Binding-site contacts:
Ligand atom O3G contacts residue LYS410 of chain 1.E at 3.5 Å (salt-bridge).
Ligand atom O5' contacts residue DDG9 of chain 1.C at 3.0 Å.
Ligand atom O2B contacts residue MN1 of chain 1.I at 2.1 Å.
Ligand atom O4' contacts residue ARG319 of chain 1.E at 2.8 Å (salt-bridge).
Ligand atom C5' contacts residue ASP534 of chain 1.E at 3.5 Å.
Ligand atom C4 contacts residue DDG9 of chain 1.C at 3.6 Å.
Ligand atom O1G contacts residue MN1 of chain 1.I at 2.0 Å.
Ligand atom PG contacts residue MN1 of chain 1.I at 3.5 Å.
Ligand atom N1 contacts residue DDG9 of chain 1.C at 3.6 Å.
Ligand atom C1' contacts residue ARG319 of chain 1.E at 3.4 Å.
Ligand atom O1A contacts residue MN1 of chain 1.I at 2.2 Å.
Ligand atom O2B contacts residue ILE361 of chain 1.E at 3.3 Å (h-bond).
Ligand atom C3' contacts residue TYR414 of chain 1.E at 3.5 Å (hydrophobic).
Ligand atom O4' contacts residue DDG9 of chain 1.C at 3.1 Å.
Ligand atom O2B contacts residue GLN360 of chain 1.E at 3.5 Å (h-bond).
Ligand atom O2B contacts residue TYR358 of chain 1.E at 3.0 Å (h-bond).
Ligand atom C5M contacts residue LYS410 of chain 1.E at 3.5 Å.
Ligand atom O1B contacts residue TYR414 of chain 1.E at 2.4 Å (h-bond).
Ligand atom O2B contacts residue ASP534 of chain 1.E at 3.0 Å (salt-bridge).
Ligand atom O1G contacts residue TYR358 of chain 1.E at 2.9 Å (h-bond).
Ligand atom O2 contacts residue DDG9 of chain 1.C at 3.6 Å (h-bond).
Ligand atom C2 contacts residue DDG9 of chain 1.C at 3.4 Å.
Ligand atom PB contacts residue GLN360 of chain 1.E at 3.5 Å.
Ligand atom O2G contacts residue GLN360 of chain 1.E at 2.8 Å (h-bond).
Ligand atom O1B contacts residue GLN360 of chain 1.E at 3.1 Å.
Ligand atom C2' contacts residue GLU362 of chain 1.E at 3.2 Å.
Ligand atom PA contacts residue MN1 of chain 1.I at 3.4 Å.
Ligand atom O2G contacts residue ARG406 of chain 1.E at 2.9 Å (salt-bridge).
Ligand atom C5' contacts residue DDG9 of chain 1.C at 3.3 Å.
Ligand atom O3G contacts residue ARG406 of chain 1.E at 3.0 Å (salt-bridge).
Ligand atom N3 contacts residue DDG9 of chain 1.C at 3.5 Å.
Ligand atom O3B contacts residue LYS410 of chain 1.E at 3.3 Å.
Ligand atom O1A contacts residue ASP534 of chain 1.E at 3.0 Å (salt-bridge).
Ligand atom O1A contacts residue ASP357 of chain 1.E at 3.6 Å.
Ligand atom O1B contacts residue HIS386 of chain 1.E at 3.0 Å (h-bond).
Ligand atom O3A contacts residue LYS410 of chain 1.E at 3.6 Å.
Ligand atom O1G contacts residue ASP357 of chain 1.E at 3.1 Å (salt-bridge).
Ligand atom PB contacts residue MN1 of chain 1.I at 3.3 Å.
Ligand atom O2A contacts residue LYS410 of chain 1.E at 2.6 Å (salt-bridge).
Ligand atom C4' contacts residue ARG319 of chain 1.E at 3.6 Å.

The small molecule below binds the protein below.
Small molecule (SMILES): Cc1cn([C@H]2CC[C@@H](CO[P](=O)(O)O[P](=O)(O)OP(=O)(O)O)O2)c(=O)[nH]c1=O

Sequence of chain 1.E:
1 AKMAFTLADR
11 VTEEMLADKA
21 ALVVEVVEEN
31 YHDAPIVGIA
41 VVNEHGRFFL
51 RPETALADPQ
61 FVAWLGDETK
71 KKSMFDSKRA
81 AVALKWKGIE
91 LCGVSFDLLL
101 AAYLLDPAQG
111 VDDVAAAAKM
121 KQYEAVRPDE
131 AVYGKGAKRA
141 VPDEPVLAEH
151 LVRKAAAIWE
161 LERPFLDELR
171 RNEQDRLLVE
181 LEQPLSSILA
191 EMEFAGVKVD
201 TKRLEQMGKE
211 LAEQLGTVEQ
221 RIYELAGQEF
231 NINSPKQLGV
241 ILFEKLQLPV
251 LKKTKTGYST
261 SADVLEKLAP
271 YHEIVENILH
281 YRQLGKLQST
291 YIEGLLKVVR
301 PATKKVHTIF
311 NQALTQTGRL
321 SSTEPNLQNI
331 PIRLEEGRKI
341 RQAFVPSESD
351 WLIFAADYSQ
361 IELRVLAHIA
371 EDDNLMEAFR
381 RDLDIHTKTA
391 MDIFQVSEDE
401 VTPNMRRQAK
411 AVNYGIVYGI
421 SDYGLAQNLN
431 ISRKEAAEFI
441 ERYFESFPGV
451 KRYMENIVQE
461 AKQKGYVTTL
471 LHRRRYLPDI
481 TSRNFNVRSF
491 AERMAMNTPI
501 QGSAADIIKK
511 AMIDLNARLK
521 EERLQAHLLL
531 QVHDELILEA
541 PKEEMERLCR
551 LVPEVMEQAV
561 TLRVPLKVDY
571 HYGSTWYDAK